Sequence of chain 5.B:
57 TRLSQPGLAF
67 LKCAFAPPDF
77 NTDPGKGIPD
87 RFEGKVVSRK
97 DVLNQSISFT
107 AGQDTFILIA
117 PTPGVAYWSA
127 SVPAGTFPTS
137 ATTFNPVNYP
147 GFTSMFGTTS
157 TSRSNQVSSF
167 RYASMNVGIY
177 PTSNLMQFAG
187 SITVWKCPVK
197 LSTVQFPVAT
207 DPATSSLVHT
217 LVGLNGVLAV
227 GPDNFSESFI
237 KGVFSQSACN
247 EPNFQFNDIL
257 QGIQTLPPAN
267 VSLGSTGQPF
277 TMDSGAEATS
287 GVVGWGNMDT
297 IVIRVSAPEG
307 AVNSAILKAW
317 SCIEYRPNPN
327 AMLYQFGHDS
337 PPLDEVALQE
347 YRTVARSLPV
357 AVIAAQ

This small molecule binds to this protein.
Small molecule (SMILES): CC(C)[C@H](NC(=O)[C@H](CCCN=C(N)N)NC(=O)[C@@H](N)CCC(=O)O)C(=O)N[C@H](C=O)CCCCN

Binding-site contacts:
Ligand atom CG2 contacts residue PHE76 of chain 5.B at 3.8 Å (hydrophobic).